Sequence of chain 57.A:
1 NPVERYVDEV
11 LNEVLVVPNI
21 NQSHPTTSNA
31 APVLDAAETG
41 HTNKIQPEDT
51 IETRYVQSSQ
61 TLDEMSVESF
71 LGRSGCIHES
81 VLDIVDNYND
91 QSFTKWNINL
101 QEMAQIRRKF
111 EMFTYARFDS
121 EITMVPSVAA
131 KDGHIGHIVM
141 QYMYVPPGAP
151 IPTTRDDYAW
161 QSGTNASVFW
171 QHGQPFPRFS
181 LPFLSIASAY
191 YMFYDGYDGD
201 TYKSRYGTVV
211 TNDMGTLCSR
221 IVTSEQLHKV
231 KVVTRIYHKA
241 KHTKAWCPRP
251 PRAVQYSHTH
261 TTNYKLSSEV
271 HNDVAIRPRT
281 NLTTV

The protein below binds the small molecule below.
Small molecule (SMILES): Cc1cc(CCCOc2c(C)cc(-n3nnc(C)n3)cc2C)on1

Binding-site contacts:
Ligand atom C3C contacts residue LEU181 of chain 57.A at 4.0 Å (hydrophobic).
Ligand atom C1C contacts residue MET214 of chain 57.A at 3.4 Å (hydrophobic).
Ligand atom C1B contacts residue LEU181 of chain 57.A at 3.9 Å (hydrophobic).
Ligand atom CM6 contacts residue LEU181 of chain 57.A at 3.8 Å (hydrophobic).
Ligand atom N2 contacts residue MET214 of chain 57.A at 3.7 Å.
Ligand atom N3A contacts residue PHE179 of chain 57.A at 3.6 Å.
Ligand atom C4A contacts residue TYR144 of chain 57.A at 3.5 Å (hydrophobic).
Ligand atom CM6 contacts residue TYR144 of chain 57.A at 3.7 Å (hydrophobic).
Ligand atom C4 contacts residue TYR190 of chain 57.A at 3.8 Å (hydrophobic).
Ligand atom N1A contacts residue MET124 of chain 57.A at 3.9 Å.
Ligand atom C6B contacts residue LEU181 of chain 57.A at 3.5 Å (hydrophobic).
Ligand atom C5B contacts residue LEU181 of chain 57.A at 3.6 Å (hydrophobic).
Ligand atom C4 contacts residue LEU100 of chain 57.A at 3.8 Å (hydrophobic).
Ligand atom CM6 contacts residue LEU184 of chain 57.A at 3.6 Å (hydrophobic).
Ligand atom O1 contacts residue MET214 of chain 57.A at 3.2 Å.
Ligand atom O1 contacts residue LEU100 of chain 57.A at 3.8 Å.
Ligand atom CM2 contacts residue ILE122 of chain 57.A at 3.9 Å (hydrophobic).
Ligand atom C5 contacts residue LEU100 of chain 57.A at 4.0 Å (hydrophobic).
Ligand atom N3A contacts residue TYR144 of chain 57.A at 3.2 Å.
Ligand atom O1B contacts residue ILE98 of chain 57.A at 3.1 Å.
Ligand atom CM4 contacts residue TYR144 of chain 57.A at 3.8 Å (hydrophobic).
Ligand atom C1B contacts residue ILE98 of chain 57.A at 3.6 Å (hydrophobic).
Ligand atom CM4 contacts residue VAL168 of chain 57.A at 3.9 Å (hydrophobic).
Ligand atom N5A contacts residue LEU217 of chain 57.A at 3.7 Å.
Ligand atom C6B contacts residue ILE98 of chain 57.A at 3.8 Å (hydrophobic).
Ligand atom CM2 contacts residue ILE77 of chain 57.A at 3.9 Å (hydrophobic).
Ligand atom CM3 contacts residue TYR190 of chain 57.A at 3.8 Å (hydrophobic).
Ligand atom C5B contacts residue TYR144 of chain 57.A at 3.7 Å (hydrophobic).
Ligand atom C4 contacts residue MET214 of chain 57.A at 4.0 Å (hydrophobic).
Ligand atom CM4 contacts residue TYR142 of chain 57.A at 3.9 Å (hydrophobic).
Ligand atom N2A contacts residue PHE179 of chain 57.A at 3.3 Å.
Ligand atom N2A contacts residue TYR144 of chain 57.A at 4.0 Å.
Ligand atom N1A contacts residue LEU217 of chain 57.A at 3.4 Å.
Ligand atom C3 contacts residue LEU100 of chain 57.A at 3.7 Å (hydrophobic).
Ligand atom CM4 contacts residue ALA166 of chain 57.A at 3.1 Å (hydrophobic).
Ligand atom C4A contacts residue PHE179 of chain 57.A at 3.5 Å (hydrophobic).
Ligand atom N5A contacts residue PHE179 of chain 57.A at 3.2 Å.
Ligand atom C5 contacts residue MET214 of chain 57.A at 3.7 Å (hydrophobic).
Ligand atom N2 contacts residue LEU100 of chain 57.A at 3.8 Å.
Ligand atom N1A contacts residue PHE179 of chain 57.A at 3.2 Å.